Binding-site contacts:
Ligand atom O3 contacts residue ARG216 of chain 1.E at 3.6 Å (salt-bridge).
Ligand atom C2 contacts residue ASN159 of chain 1.A at 2.2 Å.
Ligand atom C1 contacts residue LEU238 of chain 1.A at 4.5 Å (hydrophobic).
Ligand atom O5 contacts residue ASN159 of chain 1.A at 2.4 Å (h-bond).
Ligand atom C8 contacts residue ASN159 of chain 1.A at 4.4 Å.
Ligand atom C8 contacts residue SER213 of chain 1.E at 3.2 Å.
Ligand atom O6 contacts residue ARG216 of chain 1.E at 2.6 Å (salt-bridge).
Ligand atom C3 contacts residue ASN159 of chain 1.A at 3.7 Å.
Ligand atom C2 contacts residue SER213 of chain 1.E at 4.3 Å.
Ligand atom C4 contacts residue ARG216 of chain 1.E at 4.0 Å.
Ligand atom C3 contacts residue SER213 of chain 1.E at 4.2 Å.
Ligand atom C2 contacts residue ARG216 of chain 1.E at 4.4 Å.
Ligand atom N2 contacts residue SER213 of chain 1.E at 3.2 Å (h-bond).
Ligand atom C7 contacts residue SER213 of chain 1.E at 3.5 Å.
Ligand atom O5 contacts residue ARG216 of chain 1.E at 3.0 Å (salt-bridge).
Ligand atom C1 contacts residue ARG216 of chain 1.E at 3.7 Å.
Ligand atom C3 contacts residue ARG216 of chain 1.E at 3.9 Å.
Ligand atom C8 contacts residue GLY180 of chain 1.E at 4.4 Å.
Ligand atom C1 contacts residue ASN159 of chain 1.A at 1.4 Å.
Ligand atom C5 contacts residue ASN159 of chain 1.A at 3.6 Å.
Ligand atom C7 contacts residue ASN159 of chain 1.A at 3.3 Å.
Ligand atom O7 contacts residue ASN159 of chain 1.A at 3.4 Å (h-bond).
Ligand atom C6 contacts residue ARG216 of chain 1.E at 3.4 Å.
Ligand atom C5 contacts residue ARG216 of chain 1.E at 3.9 Å.
Ligand atom C4 contacts residue ASN159 of chain 1.A at 4.2 Å.
Ligand atom N2 contacts residue ASN159 of chain 1.A at 2.7 Å (h-bond).
Ligand atom O3 contacts residue SER213 of chain 1.E at 4.2 Å.
Ligand atom C8 contacts residue ASN240 of chain 1.A at 4.2 Å.
Ligand atom O4 contacts residue ARG216 of chain 1.E at 3.5 Å (salt-bridge).

Sequence of chain 1.E:
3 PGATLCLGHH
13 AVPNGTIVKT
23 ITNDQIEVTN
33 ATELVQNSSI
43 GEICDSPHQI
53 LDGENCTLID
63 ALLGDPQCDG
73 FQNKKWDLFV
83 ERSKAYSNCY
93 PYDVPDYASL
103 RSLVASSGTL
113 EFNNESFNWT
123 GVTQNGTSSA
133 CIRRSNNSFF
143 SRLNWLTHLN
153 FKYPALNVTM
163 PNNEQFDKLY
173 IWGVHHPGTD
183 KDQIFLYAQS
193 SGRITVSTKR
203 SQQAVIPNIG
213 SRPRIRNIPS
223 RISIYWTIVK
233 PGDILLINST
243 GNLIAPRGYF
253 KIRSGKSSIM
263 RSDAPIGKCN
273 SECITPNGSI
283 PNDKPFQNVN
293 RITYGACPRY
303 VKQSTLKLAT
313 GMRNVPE

The protein below binds the small molecule below.
Small molecule (SMILES): CC(=O)N[C@H]1[C@H](O[C@H]2[C@H](O)[C@@H](NC(C)=O)CO[C@@H]2CO)O[C@H](CO)[C@@H](O[C@@H]2O[C@H](CO[C@H]3O[C@H](CO)[C@@H](O)[C@H](O)[C@@H]3O)[C@@H](O)[C@H](O[C@H]3O[C@H](CO)[C@@H](O)[C@H](O)[C@@H]3O)[C@@H]2O)[C@@H]1O

Sequence of chain 1.A:
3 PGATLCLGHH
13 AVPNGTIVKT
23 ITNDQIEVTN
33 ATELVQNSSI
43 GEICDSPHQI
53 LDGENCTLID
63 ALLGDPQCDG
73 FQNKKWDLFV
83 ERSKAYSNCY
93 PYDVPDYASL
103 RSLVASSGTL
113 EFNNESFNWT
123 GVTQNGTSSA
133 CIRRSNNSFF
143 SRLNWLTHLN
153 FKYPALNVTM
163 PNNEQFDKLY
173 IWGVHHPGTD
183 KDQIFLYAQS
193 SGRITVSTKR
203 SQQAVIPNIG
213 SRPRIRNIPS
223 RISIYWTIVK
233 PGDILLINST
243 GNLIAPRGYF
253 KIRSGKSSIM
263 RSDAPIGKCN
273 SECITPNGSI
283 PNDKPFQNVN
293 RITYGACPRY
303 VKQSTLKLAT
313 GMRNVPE